A small-molecule ligand and the protein it binds are described below.
Small molecule (SMILES): CC(=O)N[C@@H]1[C@@H](O)[C@H](O)[C@@H](CO)O[C@H]1O

Sequence of chain 1.B:
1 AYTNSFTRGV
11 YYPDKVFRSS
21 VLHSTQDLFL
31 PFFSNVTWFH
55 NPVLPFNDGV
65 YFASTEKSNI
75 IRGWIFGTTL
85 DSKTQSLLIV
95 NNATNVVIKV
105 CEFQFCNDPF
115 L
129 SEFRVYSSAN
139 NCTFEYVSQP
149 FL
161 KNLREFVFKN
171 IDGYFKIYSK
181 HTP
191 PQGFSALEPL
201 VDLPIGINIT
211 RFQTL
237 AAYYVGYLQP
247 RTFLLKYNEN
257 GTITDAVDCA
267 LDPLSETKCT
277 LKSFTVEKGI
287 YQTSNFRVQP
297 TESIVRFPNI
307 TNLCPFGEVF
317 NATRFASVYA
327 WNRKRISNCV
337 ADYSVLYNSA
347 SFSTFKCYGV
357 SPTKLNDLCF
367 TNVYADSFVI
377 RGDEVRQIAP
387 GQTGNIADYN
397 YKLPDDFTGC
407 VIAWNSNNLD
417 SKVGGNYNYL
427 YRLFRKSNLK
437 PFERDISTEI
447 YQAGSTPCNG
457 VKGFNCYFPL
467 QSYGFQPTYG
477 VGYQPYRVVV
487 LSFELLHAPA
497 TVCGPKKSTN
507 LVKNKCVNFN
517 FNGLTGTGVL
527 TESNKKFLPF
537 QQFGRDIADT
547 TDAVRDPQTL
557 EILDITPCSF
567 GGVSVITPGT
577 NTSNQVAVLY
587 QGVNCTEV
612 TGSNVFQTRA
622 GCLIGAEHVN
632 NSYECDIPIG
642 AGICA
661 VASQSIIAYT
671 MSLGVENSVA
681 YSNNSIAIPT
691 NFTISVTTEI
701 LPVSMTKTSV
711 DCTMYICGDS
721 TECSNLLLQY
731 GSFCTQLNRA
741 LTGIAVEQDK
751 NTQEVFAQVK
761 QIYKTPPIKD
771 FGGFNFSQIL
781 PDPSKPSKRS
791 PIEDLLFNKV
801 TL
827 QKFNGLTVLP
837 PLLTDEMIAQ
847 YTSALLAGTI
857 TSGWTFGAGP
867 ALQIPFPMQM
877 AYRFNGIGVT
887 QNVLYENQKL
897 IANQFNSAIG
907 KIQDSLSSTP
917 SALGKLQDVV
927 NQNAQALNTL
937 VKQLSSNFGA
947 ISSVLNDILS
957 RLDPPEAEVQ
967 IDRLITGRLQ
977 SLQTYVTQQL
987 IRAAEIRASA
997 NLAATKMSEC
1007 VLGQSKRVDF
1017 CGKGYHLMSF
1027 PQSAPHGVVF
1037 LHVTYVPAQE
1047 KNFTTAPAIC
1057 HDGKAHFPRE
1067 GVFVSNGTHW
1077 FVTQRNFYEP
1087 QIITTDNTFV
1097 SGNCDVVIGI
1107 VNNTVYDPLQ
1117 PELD

Binding-site contacts:
Ligand atom C6 contacts residue HIS1075 of chain 1.B at 4.4 Å.
Ligand atom C1 contacts residue ASN1072 of chain 1.B at 3.5 Å.
Ligand atom C2 contacts residue THR1074 of chain 1.B at 3.9 Å.
Ligand atom O5 contacts residue HIS1075 of chain 1.B at 3.7 Å.
Ligand atom C8 contacts residue ASN1072 of chain 1.B at 4.0 Å.
Ligand atom O7 contacts residue ASN1072 of chain 1.B at 3.4 Å (h-bond).
Ligand atom C1 contacts residue THR1074 of chain 1.B at 3.6 Å.
Ligand atom C4 contacts residue HIS1075 of chain 1.B at 4.5 Å.
Ligand atom N2 contacts residue THR1074 of chain 1.B at 3.3 Å (h-bond).
Ligand atom C7 contacts residue ASN1072 of chain 1.B at 3.8 Å.
Ligand atom O5 contacts residue ASN1072 of chain 1.B at 4.3 Å.
Ligand atom C7 contacts residue THR1074 of chain 1.B at 4.2 Å.
Ligand atom C1 contacts residue HIS1075 of chain 1.B at 3.6 Å.
Ligand atom C2 contacts residue ASN1072 of chain 1.B at 4.1 Å.
Ligand atom C5 contacts residue HIS1075 of chain 1.B at 3.5 Å.
Ligand atom N2 contacts residue ASN1072 of chain 1.B at 4.1 Å.
Ligand atom O5 contacts residue PHE1077 of chain 1.B at 4.2 Å.
Ligand atom C3 contacts residue THR1074 of chain 1.B at 4.3 Å.
Ligand atom C8 contacts residue THR1074 of chain 1.B at 4.3 Å.
Ligand atom C3 contacts residue HIS1075 of chain 1.B at 4.4 Å.